Binding-site contacts:
Ligand atom C1 contacts residue TYR522 of chain 1.B at 4.3 Å (hydrophobic).
Ligand atom C1 contacts residue ASN496 of chain 1.B at 1.4 Å.
Ligand atom C8 contacts residue LYS331 of chain 1.B at 4.3 Å.
Ligand atom C3 contacts residue ASN496 of chain 1.B at 3.8 Å.
Ligand atom C4 contacts residue ASN496 of chain 1.B at 4.2 Å.
Ligand atom C1 contacts residue ASN520 of chain 1.B at 3.5 Å.
Ligand atom N2 contacts residue TYR522 of chain 1.B at 3.4 Å.
Ligand atom O6 contacts residue TYR518 of chain 1.B at 3.8 Å.
Ligand atom O6 contacts residue ASN496 of chain 1.B at 4.4 Å.
Ligand atom N2 contacts residue ASN496 of chain 1.B at 3.0 Å (h-bond).
Ligand atom O7 contacts residue GLU483 of chain 1.B at 4.2 Å.
Ligand atom C5 contacts residue ASN496 of chain 1.B at 3.6 Å.
Ligand atom C7 contacts residue TYR522 of chain 1.B at 4.0 Å (hydrophobic).
Ligand atom C8 contacts residue TYR522 of chain 1.B at 3.6 Å (hydrophobic).
Ligand atom C2 contacts residue TYR522 of chain 1.B at 4.4 Å (hydrophobic).
Ligand atom O5 contacts residue ASN496 of chain 1.B at 2.3 Å (h-bond).
Ligand atom C7 contacts residue ASN496 of chain 1.B at 3.9 Å.
Ligand atom C6 contacts residue TYR518 of chain 1.B at 4.5 Å (hydrophobic).
Ligand atom O7 contacts residue ASN496 of chain 1.B at 4.4 Å.
Ligand atom O7 contacts residue LYS331 of chain 1.B at 2.9 Å (salt-bridge).
Ligand atom C2 contacts residue ASN496 of chain 1.B at 2.5 Å.
Ligand atom C5 contacts residue ASN520 of chain 1.B at 3.5 Å.
Ligand atom C7 contacts residue LYS331 of chain 1.B at 3.7 Å.
Ligand atom O5 contacts residue ASN520 of chain 1.B at 3.5 Å (h-bond).
Ligand atom C6 contacts residue ASN520 of chain 1.B at 4.1 Å.

The protein below binds the small molecule below.
Small molecule (SMILES): CC(=O)N[C@@H]1[C@@H](O)[C@H](O)[C@@H](CO)O[C@H]1O

Sequence of chain 1.B:
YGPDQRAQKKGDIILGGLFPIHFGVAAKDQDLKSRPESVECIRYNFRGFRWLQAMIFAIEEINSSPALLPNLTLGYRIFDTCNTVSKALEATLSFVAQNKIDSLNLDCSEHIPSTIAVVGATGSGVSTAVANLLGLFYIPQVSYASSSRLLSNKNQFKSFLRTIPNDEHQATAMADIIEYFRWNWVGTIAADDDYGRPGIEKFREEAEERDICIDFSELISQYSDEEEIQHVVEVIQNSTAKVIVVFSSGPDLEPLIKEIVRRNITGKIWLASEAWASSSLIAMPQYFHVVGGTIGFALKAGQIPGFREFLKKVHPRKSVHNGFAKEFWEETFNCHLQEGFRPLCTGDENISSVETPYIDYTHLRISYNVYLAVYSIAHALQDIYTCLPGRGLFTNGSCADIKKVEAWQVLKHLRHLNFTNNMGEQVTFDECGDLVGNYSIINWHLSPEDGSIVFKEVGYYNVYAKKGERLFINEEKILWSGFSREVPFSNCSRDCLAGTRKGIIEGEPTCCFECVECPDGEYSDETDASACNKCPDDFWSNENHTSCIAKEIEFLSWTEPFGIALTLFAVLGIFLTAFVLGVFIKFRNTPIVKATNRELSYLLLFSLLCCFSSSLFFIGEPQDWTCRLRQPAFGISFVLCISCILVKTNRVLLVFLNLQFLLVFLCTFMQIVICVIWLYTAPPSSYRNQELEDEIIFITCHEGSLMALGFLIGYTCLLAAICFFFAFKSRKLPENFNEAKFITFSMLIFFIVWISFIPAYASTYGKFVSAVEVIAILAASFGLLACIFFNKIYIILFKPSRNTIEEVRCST